The protein below binds the small molecule below.
Small molecule (SMILES): CC(=O)N[C@@H]1[C@@H](O)[C@H](O)[C@@H](CO)O[C@H]1O

Sequence of chain 1.C:
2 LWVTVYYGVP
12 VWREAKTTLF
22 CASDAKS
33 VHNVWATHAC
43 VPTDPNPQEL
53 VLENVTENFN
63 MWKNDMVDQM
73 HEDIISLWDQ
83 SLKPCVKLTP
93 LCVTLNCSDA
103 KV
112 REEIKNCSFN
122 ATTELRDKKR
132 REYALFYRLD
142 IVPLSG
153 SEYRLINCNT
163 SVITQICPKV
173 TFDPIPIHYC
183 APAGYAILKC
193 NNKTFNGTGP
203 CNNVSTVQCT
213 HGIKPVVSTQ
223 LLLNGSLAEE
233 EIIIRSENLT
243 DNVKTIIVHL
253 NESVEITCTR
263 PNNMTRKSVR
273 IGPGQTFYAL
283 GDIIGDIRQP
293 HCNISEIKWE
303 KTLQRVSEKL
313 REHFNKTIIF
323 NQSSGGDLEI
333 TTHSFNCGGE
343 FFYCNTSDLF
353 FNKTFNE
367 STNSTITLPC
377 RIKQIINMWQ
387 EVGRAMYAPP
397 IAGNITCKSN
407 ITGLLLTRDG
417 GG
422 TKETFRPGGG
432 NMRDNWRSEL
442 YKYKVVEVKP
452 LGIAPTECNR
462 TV

Binding-site contacts:
Ligand atom O7 contacts residue ASN198 of chain 1.C at 4.2 Å.
Ligand atom C5 contacts residue ASN198 of chain 1.C at 3.7 Å.
Ligand atom C1 contacts residue THR200 of chain 1.C at 3.3 Å.
Ligand atom N2 contacts residue THR200 of chain 1.C at 4.1 Å.
Ligand atom N2 contacts residue ASN198 of chain 1.C at 2.9 Å (h-bond).
Ligand atom O5 contacts residue THR200 of chain 1.C at 3.8 Å.
Ligand atom C7 contacts residue ASN198 of chain 1.C at 3.3 Å.
Ligand atom O7 contacts residue SER238 of chain 1.C at 3.3 Å (h-bond).
Ligand atom C3 contacts residue ASN198 of chain 1.C at 3.8 Å.
Ligand atom C8 contacts residue LEU241 of chain 1.C at 4.2 Å (hydrophobic).
Ligand atom C6 contacts residue NAG2 of chain 1.Z at 4.1 Å.
Ligand atom C5 contacts residue THR200 of chain 1.C at 4.1 Å.
Ligand atom C8 contacts residue ASN198 of chain 1.C at 3.4 Å.
Ligand atom C4 contacts residue ASN198 of chain 1.C at 4.2 Å.
Ligand atom C2 contacts residue ASN198 of chain 1.C at 2.5 Å.
Ligand atom C1 contacts residue ASN198 of chain 1.C at 1.4 Å.
Ligand atom C7 contacts residue SER238 of chain 1.C at 4.4 Å.
Ligand atom O5 contacts residue ASN198 of chain 1.C at 2.4 Å (h-bond).
Ligand atom O6 contacts residue NAG2 of chain 1.Z at 3.6 Å.